Binding-site contacts:
Ligand atom O4 contacts residue GLY214 of chain 1.C at 3.8 Å.
Ligand atom O3 contacts residue GLY103 of chain 1.C at 3.5 Å.
Ligand atom C4 contacts residue TYR125 of chain 1.C at 3.6 Å (hydrophobic).
Ligand atom O3 contacts residue GLY104 of chain 1.C at 3.0 Å (h-bond).
Ligand atom C3 contacts residue TYR125 of chain 1.C at 3.6 Å (hydrophobic).
Ligand atom O6 contacts residue ASP80 of chain 1.C at 3.4 Å (salt-bridge).
Ligand atom C5 contacts residue TYR125 of chain 1.C at 3.4 Å (hydrophobic).
Ligand atom O3 contacts residue LEU212 of chain 1.C at 3.5 Å (h-bond).
Ligand atom O6 contacts residue TYR125 of chain 1.C at 3.4 Å.
Ligand atom C6 contacts residue SER211 of chain 1.C at 3.9 Å.
Ligand atom O5 contacts residue SER211 of chain 1.C at 3.1 Å (h-bond).
Ligand atom O2 contacts residue ASN127 of chain 1.C at 3.6 Å.
Ligand atom O3 contacts residue GLY213 of chain 1.C at 2.8 Å (h-bond).
Ligand atom O4 contacts residue ALA82 of chain 1.C at 3.7 Å.
Ligand atom C6 contacts residue ASP80 of chain 1.C at 3.7 Å.
Ligand atom C2 contacts residue GLY213 of chain 1.C at 4.1 Å.
Ligand atom C4 contacts residue SER211 of chain 1.C at 3.7 Å.
Ligand atom O4 contacts residue SER211 of chain 1.C at 2.7 Å (h-bond).
Ligand atom O2 contacts residue GLU129 of chain 1.C at 4.0 Å.
Ligand atom C3 contacts residue ASP83 of chain 1.C at 3.5 Å.
Ligand atom C2 contacts residue SER211 of chain 1.C at 3.8 Å.
Ligand atom C3 contacts residue GLY213 of chain 1.C at 3.9 Å.
Ligand atom C3 contacts residue ASN127 of chain 1.C at 3.5 Å.
Ligand atom C5 contacts residue SER211 of chain 1.C at 3.7 Å.
Ligand atom O3 contacts residue ASN127 of chain 1.C at 3.0 Å (h-bond).
Ligand atom C3 contacts residue SER211 of chain 1.C at 4.0 Å.
Ligand atom C1 contacts residue SER211 of chain 1.C at 3.8 Å.
Ligand atom O2 contacts residue GLY213 of chain 1.C at 3.5 Å (h-bond).
Ligand atom O4 contacts residue ASP83 of chain 1.C at 2.8 Å (salt-bridge).
Ligand atom O3 contacts residue GLY214 of chain 1.C at 3.8 Å.
Ligand atom C4 contacts residue ALA82 of chain 1.C at 4.1 Å (hydrophobic).
Ligand atom C4 contacts residue ASP83 of chain 1.C at 3.3 Å.
Ligand atom O3 contacts residue TYR125 of chain 1.C at 4.1 Å.
Ligand atom O3 contacts residue SER211 of chain 1.C at 2.9 Å (h-bond).
Ligand atom O2 contacts residue LEU212 of chain 1.C at 3.1 Å.
Ligand atom C6 contacts residue TYR125 of chain 1.C at 3.4 Å (hydrophobic).
Ligand atom O4 contacts residue SER211 of chain 1.C at 3.9 Å.
Ligand atom O3 contacts residue ASP83 of chain 1.C at 2.5 Å (salt-bridge).
Ligand atom C2 contacts residue ASN127 of chain 1.C at 4.2 Å.
Ligand atom C6 contacts residue GLY214 of chain 1.C at 3.6 Å.

Sequence of chain 1.C:
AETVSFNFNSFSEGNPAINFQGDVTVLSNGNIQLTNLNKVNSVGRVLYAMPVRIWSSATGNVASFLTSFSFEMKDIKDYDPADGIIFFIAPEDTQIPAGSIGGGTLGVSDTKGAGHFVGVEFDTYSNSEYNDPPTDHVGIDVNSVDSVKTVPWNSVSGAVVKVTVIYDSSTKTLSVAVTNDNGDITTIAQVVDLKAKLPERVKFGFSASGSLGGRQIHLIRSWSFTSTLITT

A small-molecule ligand and the protein it binds are described below.
Small molecule (SMILES): OC[C@H]1O[C@@H](O[C@H]2[C@H](O)[C@@H](O)[C@@H](O)O[C@@H]2CO)[C@H](O)[C@@H](O)[C@H]1O